Binding-site contacts:
Ligand atom C8 contacts residue GLU95 of chain 1.O at 3.5 Å.
Ligand atom C11 contacts residue GLY100 of chain 1.O at 3.8 Å.
Ligand atom C7 contacts residue LEU152 of chain 1.O at 3.9 Å (hydrophobic).
Ligand atom C3 contacts residue TYR96 of chain 1.O at 3.9 Å (hydrophobic).
Ligand atom C14 contacts residue LEU152 of chain 1.O at 3.8 Å (hydrophobic).
Ligand atom C12 contacts residue GLY100 of chain 1.O at 3.7 Å.
Ligand atom CL25 contacts residue ILE92 of chain 1.O at 3.5 Å.
Ligand atom N26 contacts residue ASP163 of chain 1.O at 2.9 Å (salt-bridge).
Ligand atom C20 contacts residue LEU152 of chain 1.O at 3.6 Å (hydrophobic).
Ligand atom C24 contacts residue THR94 of chain 1.O at 3.7 Å.
Ligand atom C24 contacts residue LEU78 of chain 1.O at 3.6 Å (hydrophobic).
Ligand atom C11 contacts residue TYR96 of chain 1.O at 3.6 Å (hydrophobic).
Ligand atom O30 contacts residue LEU23 of chain 1.O at 3.4 Å.
Ligand atom C8 contacts residue LEU152 of chain 1.O at 3.9 Å (hydrophobic).
Ligand atom C34 contacts residue GLU104 of chain 1.O at 3.4 Å.
Ligand atom C34 contacts residue SER101 of chain 1.O at 3.9 Å.
Ligand atom C7 contacts residue ALA44 of chain 1.O at 3.9 Å (hydrophobic).
Ligand atom N13 contacts residue PRO98 of chain 1.O at 3.9 Å.
Ligand atom C21 contacts residue ALA162 of chain 1.O at 3.9 Å (hydrophobic).
Ligand atom O29 contacts residue SER24 of chain 1.O at 3.3 Å (h-bond).
Ligand atom O29 contacts residue VAL31 of chain 1.O at 3.6 Å.
Ligand atom C11 contacts residue MET97 of chain 1.O at 3.4 Å (hydrophobic).
Ligand atom N9 contacts residue MET97 of chain 1.O at 2.9 Å (h-bond).
Ligand atom N22 contacts residue LYS46 of chain 1.O at 3.7 Å.
Ligand atom N9 contacts residue TYR96 of chain 1.O at 3.9 Å.
Ligand atom O10 contacts residue LEU23 of chain 1.O at 3.6 Å.
Ligand atom O10 contacts residue GLY100 of chain 1.O at 3.9 Å.
Ligand atom C8 contacts residue MET97 of chain 1.O at 3.8 Å (hydrophobic).
Ligand atom C34 contacts residue GLY100 of chain 1.O at 3.8 Å.
Ligand atom C23 contacts residue LEU78 of chain 1.O at 3.6 Å (hydrophobic).
Ligand atom C3 contacts residue MET97 of chain 1.O at 3.0 Å (hydrophobic).
Ligand atom C2 contacts residue MET97 of chain 1.O at 3.8 Å (hydrophobic).
Ligand atom CL25 contacts residue THR94 of chain 1.O at 3.5 Å.
Ligand atom C15 contacts residue PRO98 of chain 1.O at 3.4 Å (hydrophobic).
Ligand atom C6 contacts residue VAL31 of chain 1.O at 3.8 Å (hydrophobic).
Ligand atom C24 contacts residue VAL31 of chain 1.O at 3.9 Å (hydrophobic).
Ligand atom C14 contacts residue VAL31 of chain 1.O at 3.7 Å (hydrophobic).
Ligand atom C8 contacts residue ALA44 of chain 1.O at 3.5 Å (hydrophobic).
Ligand atom CL25 contacts residue LYS46 of chain 1.O at 3.8 Å.
Ligand atom N26 contacts residue ALA162 of chain 1.O at 3.8 Å.

This protein binds this small molecule.
Small molecule (SMILES): CN1CCN(CCOc2cc3ncc(-c4cc(N)nc(Cl)c4)n3cc2S(=O)(=O)C(C)(C)C)CC1

Sequence of chain 1.O:
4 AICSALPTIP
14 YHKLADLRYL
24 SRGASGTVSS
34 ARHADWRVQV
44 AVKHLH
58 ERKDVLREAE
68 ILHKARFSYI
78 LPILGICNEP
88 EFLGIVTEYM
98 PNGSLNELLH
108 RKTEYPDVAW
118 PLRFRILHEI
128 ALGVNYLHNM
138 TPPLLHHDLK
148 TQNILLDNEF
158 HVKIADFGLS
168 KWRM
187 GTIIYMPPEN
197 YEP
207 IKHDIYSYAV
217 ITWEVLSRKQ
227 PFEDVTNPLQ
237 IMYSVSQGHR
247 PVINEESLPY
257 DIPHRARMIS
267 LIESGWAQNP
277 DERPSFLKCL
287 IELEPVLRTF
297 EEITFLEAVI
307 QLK